Binding-site contacts:
Ligand atom O7 contacts residue TRP216 of chain 1.U at 3.8 Å.
Ligand atom C7 contacts residue ASN159 of chain 1.S at 3.1 Å.
Ligand atom C1 contacts residue ASN159 of chain 1.S at 1.4 Å.
Ligand atom C8 contacts residue SER213 of chain 1.U at 4.4 Å.
Ligand atom C6 contacts residue THR161 of chain 1.S at 3.6 Å.
Ligand atom C8 contacts residue VAL236 of chain 1.S at 4.1 Å (hydrophobic).
Ligand atom C8 contacts residue THR161 of chain 1.S at 3.7 Å.
Ligand atom O7 contacts residue PRO215 of chain 1.U at 4.2 Å.
Ligand atom O7 contacts residue ASN159 of chain 1.S at 3.3 Å (h-bond).
Ligand atom C5 contacts residue ASN159 of chain 1.S at 3.6 Å.
Ligand atom C8 contacts residue ASN159 of chain 1.S at 4.2 Å.
Ligand atom C2 contacts residue ASN159 of chain 1.S at 2.2 Å.
Ligand atom O6 contacts residue THR161 of chain 1.S at 3.3 Å.
Ligand atom O5 contacts residue ASN159 of chain 1.S at 2.4 Å (h-bond).
Ligand atom C4 contacts residue ASN159 of chain 1.S at 4.2 Å.
Ligand atom N2 contacts residue ASN159 of chain 1.S at 2.6 Å (h-bond).
Ligand atom C3 contacts residue ASN159 of chain 1.S at 3.6 Å.
Ligand atom N2 contacts residue SER213 of chain 1.U at 4.0 Å.

A small-molecule ligand and the protein it binds are described below.
Small molecule (SMILES): CC(=O)N[C@H]1[C@H](O[C@H]2[C@H](O)[C@@H](NC(C)=O)CO[C@@H]2CO)O[C@H](CO)[C@@H](O[C@@H]2O[C@H](CO[C@H]3O[C@H](CO)[C@@H](O)[C@H](O)[C@@H]3O)[C@@H](O)[C@H](O)[C@@H]2O)[C@@H]1O

Sequence of chain 1.U:
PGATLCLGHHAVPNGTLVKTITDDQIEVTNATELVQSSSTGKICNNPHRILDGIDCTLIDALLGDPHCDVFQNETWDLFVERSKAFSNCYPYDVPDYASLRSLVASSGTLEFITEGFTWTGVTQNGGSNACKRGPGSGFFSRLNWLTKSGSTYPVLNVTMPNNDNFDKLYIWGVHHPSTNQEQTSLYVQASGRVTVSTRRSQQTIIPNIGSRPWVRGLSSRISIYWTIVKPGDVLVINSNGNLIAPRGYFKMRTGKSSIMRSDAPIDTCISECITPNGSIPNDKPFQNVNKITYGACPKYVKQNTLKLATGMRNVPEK

Sequence of chain 1.S:
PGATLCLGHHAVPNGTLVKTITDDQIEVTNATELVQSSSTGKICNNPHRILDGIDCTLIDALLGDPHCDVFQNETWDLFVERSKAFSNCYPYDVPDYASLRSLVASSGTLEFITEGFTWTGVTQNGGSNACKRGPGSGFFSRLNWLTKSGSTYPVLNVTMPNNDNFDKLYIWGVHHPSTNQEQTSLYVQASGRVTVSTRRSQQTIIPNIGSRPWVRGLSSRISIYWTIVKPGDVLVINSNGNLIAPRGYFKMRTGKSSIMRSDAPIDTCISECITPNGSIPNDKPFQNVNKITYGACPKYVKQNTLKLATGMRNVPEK